Sequence of chain 7.C:
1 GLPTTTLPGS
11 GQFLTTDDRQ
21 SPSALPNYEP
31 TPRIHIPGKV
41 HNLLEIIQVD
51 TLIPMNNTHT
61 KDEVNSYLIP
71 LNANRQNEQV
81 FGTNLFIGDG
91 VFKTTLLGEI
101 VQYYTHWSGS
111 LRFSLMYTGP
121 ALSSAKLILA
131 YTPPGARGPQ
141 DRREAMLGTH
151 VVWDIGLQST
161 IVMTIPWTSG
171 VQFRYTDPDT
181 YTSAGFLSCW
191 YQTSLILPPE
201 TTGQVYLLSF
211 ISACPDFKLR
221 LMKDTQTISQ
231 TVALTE

The protein below binds the small molecule below.
Small molecule (SMILES): Cc1cc(CCCCCCCOc2ccc(C3=N[C@@H](C)CO3)cc2Cl)on1

Sequence of chain 7.A:
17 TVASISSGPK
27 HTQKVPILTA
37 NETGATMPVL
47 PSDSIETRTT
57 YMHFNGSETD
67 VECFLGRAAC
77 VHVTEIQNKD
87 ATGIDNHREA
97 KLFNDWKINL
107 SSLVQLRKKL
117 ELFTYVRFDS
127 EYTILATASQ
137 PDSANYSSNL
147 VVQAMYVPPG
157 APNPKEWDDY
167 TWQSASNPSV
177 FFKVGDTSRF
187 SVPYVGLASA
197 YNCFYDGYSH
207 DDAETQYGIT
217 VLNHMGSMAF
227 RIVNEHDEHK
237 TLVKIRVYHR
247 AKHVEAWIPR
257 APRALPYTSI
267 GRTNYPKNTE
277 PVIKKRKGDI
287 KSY

Binding-site contacts:
Ligand atom C4C contacts residue TYR152 of chain 7.A at 3.9 Å (hydrophobic).
Ligand atom C3C contacts residue VAL188 of chain 7.A at 3.3 Å (hydrophobic).
Ligand atom C5 contacts residue PHE186 of chain 7.A at 3.7 Å (hydrophobic).
Ligand atom C31 contacts residue ALA150 of chain 7.A at 3.5 Å (hydrophobic).
Ligand atom C4 contacts residue PHE186 of chain 7.A at 3.7 Å (hydrophobic).
Ligand atom O1 contacts residue ALA24 of chain 7.C at 3.4 Å.
Ligand atom C3 contacts residue PHE186 of chain 7.A at 3.9 Å (hydrophobic).
Ligand atom C3B contacts residue TYR197 of chain 7.A at 3.3 Å (hydrophobic).
Ligand atom N3A contacts residue ASN219 of chain 7.A at 3.4 Å (h-bond).
Ligand atom C3 contacts residue PRO174 of chain 7.A at 3.7 Å (hydrophobic).
Ligand atom C2C contacts residue VAL188 of chain 7.A at 2.8 Å (hydrophobic).
Ligand atom C31 contacts residue VAL176 of chain 7.A at 3.3 Å (hydrophobic).
Ligand atom O1B contacts residue MET221 of chain 7.A at 3.8 Å.
Ligand atom O1 contacts residue VAL188 of chain 7.A at 3.8 Å.
Ligand atom C31 contacts residue SER175 of chain 7.A at 3.5 Å.
Ligand atom C4 contacts residue TYR152 of chain 7.A at 3.7 Å (hydrophobic).
Ligand atom C5A contacts residue CYS199 of chain 7.A at 3.9 Å (hydrophobic).
Ligand atom C6C contacts residue VAL191 of chain 7.A at 3.3 Å (hydrophobic).
Ligand atom C3B contacts residue LEU106 of chain 7.A at 3.8 Å (hydrophobic).
Ligand atom C4B contacts residue LEU106 of chain 7.A at 3.7 Å (hydrophobic).
Ligand atom O1 contacts residue PHE186 of chain 7.A at 3.8 Å.
Ligand atom C1C contacts residue TYR152 of chain 7.A at 3.9 Å (hydrophobic).
Ligand atom C3C contacts residue TYR128 of chain 7.A at 3.6 Å (hydrophobic).
Ligand atom CL1 contacts residue MET221 of chain 7.A at 3.8 Å.
Ligand atom C4A contacts residue ASN198 of chain 7.A at 3.9 Å.
Ligand atom C5C contacts residue TYR128 of chain 7.A at 3.7 Å (hydrophobic).
Ligand atom C5A contacts residue VAL122 of chain 7.A at 3.9 Å (hydrophobic).
Ligand atom CL1 contacts residue ASN105 of chain 7.A at 3.3 Å.
Ligand atom C7C contacts residue TYR128 of chain 7.A at 3.5 Å (hydrophobic).
Ligand atom CL1 contacts residue ILE104 of chain 7.A at 3.6 Å.
Ligand atom N2 contacts residue ALA24 of chain 7.C at 3.1 Å.
Ligand atom O1A contacts residue VAL122 of chain 7.A at 4.0 Å.
Ligand atom C2B contacts residue TYR197 of chain 7.A at 3.3 Å (hydrophobic).
Ligand atom O1 contacts residue TYR152 of chain 7.A at 3.9 Å.
Ligand atom CM1 contacts residue CYS199 of chain 7.A at 3.8 Å (hydrophobic).
Ligand atom C5C contacts residue ILE104 of chain 7.A at 4.0 Å (hydrophobic).
Ligand atom C31 contacts residue PRO174 of chain 7.A at 3.3 Å (hydrophobic).
Ligand atom N2 contacts residue PHE186 of chain 7.A at 4.0 Å.
Ligand atom N2 contacts residue PRO174 of chain 7.A at 3.7 Å.
Ligand atom C5 contacts residue TYR152 of chain 7.A at 3.6 Å (hydrophobic).

Sequence of chain 8.C:
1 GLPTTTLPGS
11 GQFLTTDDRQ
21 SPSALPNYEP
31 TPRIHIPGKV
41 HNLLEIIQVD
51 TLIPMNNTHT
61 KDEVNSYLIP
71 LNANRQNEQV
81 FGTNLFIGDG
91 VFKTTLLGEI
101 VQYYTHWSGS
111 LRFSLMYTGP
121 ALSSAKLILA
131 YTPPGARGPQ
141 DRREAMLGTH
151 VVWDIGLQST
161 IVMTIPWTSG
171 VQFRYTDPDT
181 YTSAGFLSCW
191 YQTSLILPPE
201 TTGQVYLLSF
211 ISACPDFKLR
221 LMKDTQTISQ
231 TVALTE